This protein binds this small molecule.
Small molecule (SMILES): CC(=O)N[C@H]1[C@H](O[C@H]2[C@H](O)[C@@H](NC(C)=O)CO[C@@H]2CO)O[C@H](CO)[C@@H](O)[C@@H]1O

Binding-site contacts:
Ligand atom C5 contacts residue ASN1134 of chain 1.D at 3.6 Å.
Ligand atom O7 contacts residue ASN1134 of chain 1.D at 3.0 Å (h-bond).
Ligand atom C8 contacts residue ASP1127 of chain 1.D at 4.4 Å.
Ligand atom C8 contacts residue VAL1133 of chain 1.D at 4.4 Å (hydrophobic).
Ligand atom C3 contacts residue ASN1134 of chain 1.D at 3.8 Å.
Ligand atom O5 contacts residue ASN1134 of chain 1.D at 2.3 Å (h-bond).
Ligand atom C7 contacts residue ASN1134 of chain 1.D at 3.2 Å.
Ligand atom C8 contacts residue ASN1134 of chain 1.D at 4.0 Å.
Ligand atom C8 contacts residue ILE1132 of chain 1.D at 4.4 Å (hydrophobic).
Ligand atom C1 contacts residue ASN1134 of chain 1.D at 1.4 Å.
Ligand atom C2 contacts residue ASN1134 of chain 1.D at 2.5 Å.
Ligand atom N2 contacts residue ASN1134 of chain 1.D at 3.0 Å (h-bond).
Ligand atom C4 contacts residue ASN1134 of chain 1.D at 4.2 Å.

Sequence of chain 1.D:
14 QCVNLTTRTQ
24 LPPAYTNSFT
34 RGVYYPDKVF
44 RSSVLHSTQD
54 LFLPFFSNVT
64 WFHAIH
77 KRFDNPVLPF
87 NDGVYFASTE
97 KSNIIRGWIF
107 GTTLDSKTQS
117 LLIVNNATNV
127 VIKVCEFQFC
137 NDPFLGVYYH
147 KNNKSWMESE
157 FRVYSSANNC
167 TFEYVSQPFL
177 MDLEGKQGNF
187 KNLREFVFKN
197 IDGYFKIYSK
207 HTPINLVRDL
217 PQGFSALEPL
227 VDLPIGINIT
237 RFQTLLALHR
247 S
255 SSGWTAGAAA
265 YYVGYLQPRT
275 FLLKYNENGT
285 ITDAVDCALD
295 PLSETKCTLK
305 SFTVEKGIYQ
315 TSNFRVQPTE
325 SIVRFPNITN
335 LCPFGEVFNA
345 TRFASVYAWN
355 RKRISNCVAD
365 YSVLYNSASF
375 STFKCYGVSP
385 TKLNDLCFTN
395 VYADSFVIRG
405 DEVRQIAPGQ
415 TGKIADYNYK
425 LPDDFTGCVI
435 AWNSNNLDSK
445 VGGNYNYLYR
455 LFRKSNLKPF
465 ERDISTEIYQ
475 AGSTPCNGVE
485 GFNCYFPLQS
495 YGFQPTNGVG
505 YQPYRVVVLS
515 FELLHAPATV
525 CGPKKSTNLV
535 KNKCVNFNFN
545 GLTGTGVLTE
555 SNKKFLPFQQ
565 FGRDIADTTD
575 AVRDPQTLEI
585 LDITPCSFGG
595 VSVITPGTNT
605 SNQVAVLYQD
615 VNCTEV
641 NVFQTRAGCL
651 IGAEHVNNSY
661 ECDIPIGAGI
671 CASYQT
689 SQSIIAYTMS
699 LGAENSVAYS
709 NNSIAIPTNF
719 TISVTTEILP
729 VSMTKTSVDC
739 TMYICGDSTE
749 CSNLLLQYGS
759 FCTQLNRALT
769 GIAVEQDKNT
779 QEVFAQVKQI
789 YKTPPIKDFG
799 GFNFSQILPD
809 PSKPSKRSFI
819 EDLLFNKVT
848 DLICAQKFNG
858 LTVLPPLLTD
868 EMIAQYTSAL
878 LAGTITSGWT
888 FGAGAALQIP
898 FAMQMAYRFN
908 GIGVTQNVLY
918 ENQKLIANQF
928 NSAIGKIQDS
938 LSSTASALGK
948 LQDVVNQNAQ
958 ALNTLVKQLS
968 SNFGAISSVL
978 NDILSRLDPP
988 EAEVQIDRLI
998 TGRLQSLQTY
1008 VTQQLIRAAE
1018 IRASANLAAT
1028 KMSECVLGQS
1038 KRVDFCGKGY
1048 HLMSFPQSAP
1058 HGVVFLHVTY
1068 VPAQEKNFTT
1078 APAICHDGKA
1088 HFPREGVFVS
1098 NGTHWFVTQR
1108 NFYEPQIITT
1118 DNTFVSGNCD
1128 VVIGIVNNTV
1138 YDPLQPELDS